The protein below binds the small molecule below.
Small molecule (SMILES): CC(=O)N[C@H]1[C@H](O[C@H]2[C@H](O)[C@@H](NC(C)=O)CO[C@@H]2CO)O[C@H](CO)[C@@H](O)[C@@H]1O

Binding-site contacts:
Ligand atom C8 contacts residue ASN873 of chain 1.B at 4.0 Å.
Ligand atom C3 contacts residue ASN873 of chain 1.B at 3.8 Å.
Ligand atom C1 contacts residue THR875 of chain 1.B at 3.8 Å.
Ligand atom C5 contacts residue ASN873 of chain 1.B at 3.7 Å.
Ligand atom C3 contacts residue THR875 of chain 1.B at 4.1 Å.
Ligand atom O7 contacts residue ASN873 of chain 1.B at 3.2 Å (h-bond).
Ligand atom O7 contacts residue ASN1005 of chain 1.B at 4.4 Å.
Ligand atom C6 contacts residue LEU876 of chain 1.B at 3.7 Å (hydrophobic).
Ligand atom C5 contacts residue LEU876 of chain 1.B at 3.9 Å (hydrophobic).
Ligand atom C2 contacts residue ASN873 of chain 1.B at 2.5 Å.
Ligand atom N2 contacts residue THR875 of chain 1.B at 4.4 Å.
Ligand atom C2 contacts residue THR875 of chain 1.B at 4.3 Å.
Ligand atom C1 contacts residue ASN873 of chain 1.B at 1.4 Å.
Ligand atom O5 contacts residue THR875 of chain 1.B at 4.4 Å.
Ligand atom C4 contacts residue ASN873 of chain 1.B at 4.2 Å.
Ligand atom C5 contacts residue THR875 of chain 1.B at 4.2 Å.
Ligand atom C8 contacts residue GLN1012 of chain 1.B at 3.4 Å.
Ligand atom N2 contacts residue ASN873 of chain 1.B at 2.9 Å (h-bond).
Ligand atom O5 contacts residue LEU876 of chain 1.B at 4.0 Å.
Ligand atom C7 contacts residue ASN873 of chain 1.B at 3.2 Å.
Ligand atom O5 contacts residue ASN873 of chain 1.B at 2.4 Å (h-bond).

Sequence of chain 1.B:
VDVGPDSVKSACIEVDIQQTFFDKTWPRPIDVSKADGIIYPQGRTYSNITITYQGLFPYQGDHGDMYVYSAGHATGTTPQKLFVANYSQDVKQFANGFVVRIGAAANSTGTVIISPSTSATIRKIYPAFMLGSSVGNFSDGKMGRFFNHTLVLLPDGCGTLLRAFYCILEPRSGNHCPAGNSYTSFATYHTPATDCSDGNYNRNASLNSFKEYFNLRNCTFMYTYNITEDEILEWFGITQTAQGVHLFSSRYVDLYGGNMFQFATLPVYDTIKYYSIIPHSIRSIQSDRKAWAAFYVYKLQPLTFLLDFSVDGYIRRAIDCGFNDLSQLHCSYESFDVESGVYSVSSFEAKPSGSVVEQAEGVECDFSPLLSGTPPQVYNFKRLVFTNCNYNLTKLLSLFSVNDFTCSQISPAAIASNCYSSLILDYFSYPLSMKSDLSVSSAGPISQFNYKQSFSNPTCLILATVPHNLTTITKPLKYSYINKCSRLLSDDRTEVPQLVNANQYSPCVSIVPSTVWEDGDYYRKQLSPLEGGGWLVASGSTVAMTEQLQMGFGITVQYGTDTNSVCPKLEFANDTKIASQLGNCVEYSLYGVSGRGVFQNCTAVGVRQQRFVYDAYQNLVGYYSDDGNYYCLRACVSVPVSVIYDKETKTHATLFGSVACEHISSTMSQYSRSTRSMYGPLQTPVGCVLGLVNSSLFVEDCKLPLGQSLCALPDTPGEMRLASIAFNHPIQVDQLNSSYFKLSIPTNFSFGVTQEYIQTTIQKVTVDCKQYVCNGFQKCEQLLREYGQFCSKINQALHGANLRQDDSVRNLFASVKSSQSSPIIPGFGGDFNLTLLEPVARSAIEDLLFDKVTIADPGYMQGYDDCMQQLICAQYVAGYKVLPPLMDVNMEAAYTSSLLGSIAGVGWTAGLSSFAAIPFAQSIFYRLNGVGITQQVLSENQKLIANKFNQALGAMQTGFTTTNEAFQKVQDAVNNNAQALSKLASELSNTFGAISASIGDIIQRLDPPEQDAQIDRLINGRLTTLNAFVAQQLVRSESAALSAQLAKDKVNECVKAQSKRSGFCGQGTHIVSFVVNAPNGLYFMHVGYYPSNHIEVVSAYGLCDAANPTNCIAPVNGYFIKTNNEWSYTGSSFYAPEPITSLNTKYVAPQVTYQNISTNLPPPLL